Sequence of chain 2.A:
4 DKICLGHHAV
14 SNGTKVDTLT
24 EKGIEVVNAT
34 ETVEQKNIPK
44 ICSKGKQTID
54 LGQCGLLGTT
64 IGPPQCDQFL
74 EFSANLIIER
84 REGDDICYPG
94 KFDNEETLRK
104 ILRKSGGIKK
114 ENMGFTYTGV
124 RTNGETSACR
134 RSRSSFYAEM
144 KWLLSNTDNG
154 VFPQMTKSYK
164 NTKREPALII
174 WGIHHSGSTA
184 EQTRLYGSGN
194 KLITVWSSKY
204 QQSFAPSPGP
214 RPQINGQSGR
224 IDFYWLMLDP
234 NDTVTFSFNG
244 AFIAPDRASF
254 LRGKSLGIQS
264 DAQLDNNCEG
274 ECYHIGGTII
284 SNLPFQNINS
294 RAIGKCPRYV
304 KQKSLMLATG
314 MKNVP

Binding-site contacts:
Ligand atom O5 contacts residue ASN234 of chain 2.A at 2.4 Å (h-bond).
Ligand atom C2 contacts residue ASN234 of chain 2.A at 2.5 Å.
Ligand atom C3 contacts residue ASN234 of chain 2.A at 3.8 Å.
Ligand atom N2 contacts residue ASN234 of chain 2.A at 2.9 Å (h-bond).
Ligand atom C4 contacts residue ASN234 of chain 2.A at 4.3 Å.
Ligand atom C7 contacts residue ASN234 of chain 2.A at 3.3 Å.
Ligand atom C8 contacts residue PRO233 of chain 2.A at 4.1 Å (hydrophobic).
Ligand atom C5 contacts residue ASN234 of chain 2.A at 3.7 Å.
Ligand atom C1 contacts residue ASN234 of chain 2.A at 1.4 Å.
Ligand atom C8 contacts residue ASN234 of chain 2.A at 4.4 Å.
Ligand atom O7 contacts residue ASN234 of chain 2.A at 3.3 Å (h-bond).

This small molecule binds to this protein.
Small molecule (SMILES): CC(=O)N[C@@H]1[C@@H](O)[C@H](O)[C@@H](CO)O[C@H]1O